Binding-site contacts:
Ligand atom O40 contacts residue GLY33 of chain 1.A at 3.4 Å.
Ligand atom C27 contacts residue GLU118 of chain 1.A at 3.9 Å.
Ligand atom C8 contacts residue MET107 of chain 1.A at 3.6 Å (hydrophobic).
Ligand atom C12 contacts residue GLY110 of chain 1.A at 3.9 Å.
Ligand atom N5 contacts residue ALA56 of chain 1.A at 3.8 Å.
Ligand atom C13 contacts residue GLY110 of chain 1.A at 3.9 Å.
Ligand atom C10 contacts residue GLY110 of chain 1.A at 3.5 Å.
Ligand atom N5 contacts residue MET107 of chain 1.A at 3.1 Å (h-bond).
Ligand atom C6 contacts residue MET107 of chain 1.A at 3.9 Å (hydrophobic).
Ligand atom C26 contacts residue GLU118 of chain 1.A at 3.7 Å.
Ligand atom C24 contacts residue GLU118 of chain 1.A at 3.9 Å.
Ligand atom C30 contacts residue VAL38 of chain 1.A at 3.9 Å (hydrophobic).
Ligand atom C34 contacts residue LEU30 of chain 1.A at 3.6 Å (hydrophobic).
Ligand atom N22 contacts residue GLU118 of chain 1.A at 3.3 Å (salt-bridge).
Ligand atom O40 contacts residue LYS58 of chain 1.A at 3.4 Å.
Ligand atom C15 contacts residue ALA108 of chain 1.A at 3.9 Å (hydrophobic).
Ligand atom O14 contacts residue MET107 of chain 1.A at 3.5 Å (h-bond).
Ligand atom C6 contacts residue GLU105 of chain 1.A at 3.2 Å.
Ligand atom C18 contacts residue SER114 of chain 1.A at 3.7 Å.
Ligand atom S36 contacts residue LYS58 of chain 1.A at 3.8 Å.
Ligand atom O41 contacts residue LYS58 of chain 1.A at 3.0 Å.
Ligand atom C11 contacts residue GLY110 of chain 1.A at 3.7 Å.
Ligand atom N7 contacts residue MET107 of chain 1.A at 3.2 Å (h-bond).
Ligand atom N3 contacts residue LEU164 of chain 1.A at 3.7 Å.
Ligand atom C6 contacts residue ALA56 of chain 1.A at 3.5 Å (hydrophobic).
Ligand atom CL contacts residue LEU104 of chain 1.A at 3.4 Å.
Ligand atom C9 contacts residue GLY110 of chain 1.A at 3.5 Å.
Ligand atom C4 contacts residue LEU164 of chain 1.A at 3.8 Å (hydrophobic).
Ligand atom C8 contacts residue GLY110 of chain 1.A at 3.7 Å.
Ligand atom C38 contacts residue ARG161 of chain 1.A at 3.8 Å.
Ligand atom C33 contacts residue GLY31 of chain 1.A at 3.7 Å.
Ligand atom C32 contacts residue HIS32 of chain 1.A at 3.6 Å.
Ligand atom C39 contacts residue ARG161 of chain 1.A at 3.7 Å.
Ligand atom C33 contacts residue HIS32 of chain 1.A at 3.7 Å.
Ligand atom N5 contacts residue GLU105 of chain 1.A at 3.7 Å.
Ligand atom C2 contacts residue LEU164 of chain 1.A at 3.9 Å (hydrophobic).
Ligand atom C38 contacts residue LEU164 of chain 1.A at 3.9 Å (hydrophobic).
Ligand atom C1 contacts residue ALA56 of chain 1.A at 3.7 Å (hydrophobic).
Ligand atom C31 contacts residue VAL38 of chain 1.A at 3.8 Å (hydrophobic).
Ligand atom C13 contacts residue MET107 of chain 1.A at 3.7 Å (hydrophobic).

Sequence of chain 1.A:
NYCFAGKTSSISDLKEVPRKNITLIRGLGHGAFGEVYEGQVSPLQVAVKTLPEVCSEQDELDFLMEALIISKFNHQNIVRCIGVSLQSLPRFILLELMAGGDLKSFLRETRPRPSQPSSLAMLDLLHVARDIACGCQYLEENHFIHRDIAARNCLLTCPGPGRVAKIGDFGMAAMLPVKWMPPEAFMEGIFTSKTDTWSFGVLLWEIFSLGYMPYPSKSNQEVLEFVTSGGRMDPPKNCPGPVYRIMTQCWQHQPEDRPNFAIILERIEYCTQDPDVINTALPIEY

The protein below binds the small molecule below.
Small molecule (SMILES): COc1cc(N2CCC(N3CCN(C)CC3)CC2)ccc1Nc1ncc(Cl)c(Nc2ccccc2S(=O)(=O)C(C)C)n1